The small molecule below binds the protein below.
Small molecule (SMILES): Nc1nc2c(ncn2[C@H]2C[C@H](O)[C@@H](CO[P](=O)(O)O[P](=O)(O)OP(=O)(O)O)O2)c(=O)[nH]1

Sequence of chain 1.A:
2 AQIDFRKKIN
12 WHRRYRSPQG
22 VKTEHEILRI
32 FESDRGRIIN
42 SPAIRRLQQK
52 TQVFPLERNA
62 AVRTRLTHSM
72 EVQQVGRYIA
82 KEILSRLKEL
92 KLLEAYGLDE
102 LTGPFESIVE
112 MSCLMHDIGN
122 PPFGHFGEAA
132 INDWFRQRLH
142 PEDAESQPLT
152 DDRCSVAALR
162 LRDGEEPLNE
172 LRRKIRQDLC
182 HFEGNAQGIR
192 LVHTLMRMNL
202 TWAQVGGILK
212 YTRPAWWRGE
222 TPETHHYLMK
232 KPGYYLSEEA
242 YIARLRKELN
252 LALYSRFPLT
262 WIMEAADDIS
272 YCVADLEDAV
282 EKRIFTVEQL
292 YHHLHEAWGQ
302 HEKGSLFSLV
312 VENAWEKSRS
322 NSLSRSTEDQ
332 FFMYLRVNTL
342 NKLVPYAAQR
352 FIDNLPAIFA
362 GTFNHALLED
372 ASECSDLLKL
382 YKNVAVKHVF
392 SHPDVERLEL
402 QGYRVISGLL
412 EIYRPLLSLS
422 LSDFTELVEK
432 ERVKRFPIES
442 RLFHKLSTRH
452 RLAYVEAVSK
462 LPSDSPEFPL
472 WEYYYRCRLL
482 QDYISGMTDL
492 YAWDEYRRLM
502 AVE

Binding-site contacts:
Ligand atom O2B contacts residue TYR272 of chain 1.C at 3.2 Å (h-bond).
Ligand atom PB contacts residue TYR272 of chain 1.C at 3.9 Å.
Ligand atom O2G contacts residue LYS232 of chain 1.C at 2.5 Å (salt-bridge).
Ligand atom PG contacts residue LYS232 of chain 1.C at 3.5 Å.
Ligand atom O3' contacts residue ASP276 of chain 1.C at 3.3 Å (salt-bridge).
Ligand atom O3G contacts residue TYR212 of chain 1.C at 2.5 Å (h-bond).
Ligand atom N2 contacts residue VAL54 of chain 1.C at 3.1 Å (h-bond).
Ligand atom O1G contacts residue ASN186 of chain 1.C at 3.1 Å (h-bond).
Ligand atom O5' contacts residue HIS126 of chain 1.C at 3.7 Å.
Ligand atom O2B contacts residue ASP268 of chain 1.C at 2.7 Å (salt-bridge).
Ligand atom N2 contacts residue GLU400 of chain 1.C at 3.0 Å (salt-bridge).
Ligand atom PA contacts residue HIS126 of chain 1.C at 4.0 Å.
Ligand atom C3' contacts residue GLN53 of chain 1.C at 3.6 Å.
Ligand atom C3' contacts residue ASP276 of chain 1.C at 3.8 Å.
Ligand atom C5 contacts residue PHE391 of chain 1.C at 3.9 Å (hydrophobic).
Ligand atom O3A contacts residue TYR272 of chain 1.C at 3.8 Å.
Ligand atom O2B contacts residue LYS211 of chain 1.C at 4.0 Å.
Ligand atom C2' contacts residue ASP276 of chain 1.C at 3.5 Å.
Ligand atom O4' contacts residue ARG66 of chain 1.C at 4.0 Å.
Ligand atom O3' contacts residue TYR272 of chain 1.C at 3.6 Å.
Ligand atom O2B contacts residue ASP269 of chain 1.C at 3.1 Å (salt-bridge).
Ligand atom PB contacts residue ASP268 of chain 1.C at 4.0 Å.
Ligand atom C4' contacts residue GLN53 of chain 1.C at 3.9 Å.
Ligand atom O3G contacts residue LYS232 of chain 1.C at 3.4 Å (salt-bridge).
Ligand atom C6 contacts residue GLU400 of chain 1.C at 3.8 Å.
Ligand atom O3' contacts residue GLN53 of chain 1.C at 2.4 Å (h-bond).
Ligand atom C3' contacts residue TYR272 of chain 1.C at 3.6 Å (hydrophobic).
Ligand atom O6 contacts residue ARG433 of chain 1.A at 3.9 Å.
Ligand atom O1G contacts residue LYS211 of chain 1.C at 3.7 Å.
Ligand atom O3B contacts residue LYS211 of chain 1.C at 3.6 Å.
Ligand atom N2 contacts residue VAL396 of chain 1.C at 3.5 Å.
Ligand atom C2 contacts residue GLU400 of chain 1.C at 3.2 Å.
Ligand atom PG contacts residue TYR212 of chain 1.C at 3.9 Å.
Ligand atom O1G contacts residue TYR212 of chain 1.C at 3.8 Å.
Ligand atom O1A contacts residue MN1 of chain 1.L at 3.1 Å.
Ligand atom O6 contacts residue ARG442 of chain 1.A at 3.6 Å.
Ligand atom N1 contacts residue GLU400 of chain 1.C at 2.6 Å (salt-bridge).
Ligand atom N1 contacts residue PHE391 of chain 1.C at 4.0 Å.
Ligand atom C2' contacts residue PHE391 of chain 1.C at 3.5 Å (hydrophobic).
Ligand atom O2A contacts residue HIS126 of chain 1.C at 3.1 Å (h-bond).

Sequence of chain 1.C:
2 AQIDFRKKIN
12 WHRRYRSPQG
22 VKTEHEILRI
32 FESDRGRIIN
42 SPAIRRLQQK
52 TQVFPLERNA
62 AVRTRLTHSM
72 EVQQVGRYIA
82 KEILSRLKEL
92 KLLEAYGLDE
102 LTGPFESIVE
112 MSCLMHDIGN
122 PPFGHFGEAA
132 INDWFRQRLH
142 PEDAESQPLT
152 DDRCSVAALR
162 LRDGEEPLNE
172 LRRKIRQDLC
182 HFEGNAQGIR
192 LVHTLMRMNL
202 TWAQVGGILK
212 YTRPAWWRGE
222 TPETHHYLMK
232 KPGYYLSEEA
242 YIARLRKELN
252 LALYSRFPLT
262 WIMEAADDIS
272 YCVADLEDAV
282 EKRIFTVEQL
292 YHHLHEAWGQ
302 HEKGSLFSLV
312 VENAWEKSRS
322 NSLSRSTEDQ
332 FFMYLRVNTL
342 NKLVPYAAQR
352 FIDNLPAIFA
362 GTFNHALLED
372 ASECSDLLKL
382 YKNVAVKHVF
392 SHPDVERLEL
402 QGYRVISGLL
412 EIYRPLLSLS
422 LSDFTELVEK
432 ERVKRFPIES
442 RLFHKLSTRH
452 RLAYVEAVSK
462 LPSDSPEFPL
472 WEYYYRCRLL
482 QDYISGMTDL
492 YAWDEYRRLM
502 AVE